Sequence of chain 1.J:
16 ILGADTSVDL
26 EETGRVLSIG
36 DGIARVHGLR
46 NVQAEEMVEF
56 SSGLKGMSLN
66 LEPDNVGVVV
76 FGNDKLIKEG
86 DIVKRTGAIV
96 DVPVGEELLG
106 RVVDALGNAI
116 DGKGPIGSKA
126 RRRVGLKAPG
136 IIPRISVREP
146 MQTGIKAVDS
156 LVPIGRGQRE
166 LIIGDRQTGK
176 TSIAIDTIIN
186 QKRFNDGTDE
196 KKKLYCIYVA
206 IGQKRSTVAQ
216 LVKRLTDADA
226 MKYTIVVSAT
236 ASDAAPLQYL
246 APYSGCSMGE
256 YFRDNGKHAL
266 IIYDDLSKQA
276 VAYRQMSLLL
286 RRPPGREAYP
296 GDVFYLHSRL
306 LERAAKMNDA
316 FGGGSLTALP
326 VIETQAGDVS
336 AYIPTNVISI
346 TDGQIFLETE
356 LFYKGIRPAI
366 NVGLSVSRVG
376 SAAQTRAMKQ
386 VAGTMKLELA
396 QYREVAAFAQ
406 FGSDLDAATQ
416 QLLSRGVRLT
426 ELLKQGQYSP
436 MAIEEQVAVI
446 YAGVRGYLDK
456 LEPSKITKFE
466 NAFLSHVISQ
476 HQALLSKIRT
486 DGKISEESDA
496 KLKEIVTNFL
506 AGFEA

Sequence of chain 1.N:
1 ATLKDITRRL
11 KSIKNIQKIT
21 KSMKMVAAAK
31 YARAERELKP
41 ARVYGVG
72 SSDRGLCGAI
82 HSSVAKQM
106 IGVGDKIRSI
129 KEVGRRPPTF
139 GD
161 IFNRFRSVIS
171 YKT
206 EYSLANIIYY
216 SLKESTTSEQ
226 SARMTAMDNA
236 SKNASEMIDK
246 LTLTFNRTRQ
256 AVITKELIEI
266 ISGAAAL

The protein below binds the small molecule below.
Small molecule (SMILES): O=c1c(O)c(-c2ccc(O)c(O)c2)oc2cc(O)cc(O)c12

Binding-site contacts:
Ligand atom O13 contacts residue ARG291 of chain 1.I at 3.4 Å (salt-bridge).
Ligand atom O24 contacts residue ALA282 of chain 1.M at 3.7 Å.
Ligand atom O23 contacts residue GLU292 of chain 1.J at 4.0 Å.
Ligand atom C17 contacts residue ALA282 of chain 1.M at 4.0 Å (hydrophobic).
Ligand atom C11 contacts residue VAL283 of chain 1.M at 4.1 Å (hydrophobic).
Ligand atom O24 contacts residue ALA293 of chain 1.J at 4.0 Å.
Ligand atom C1 contacts residue GLU292 of chain 1.I at 3.8 Å.
Ligand atom C17 contacts residue VAL283 of chain 1.M at 3.5 Å (hydrophobic).
Ligand atom C10 contacts residue VAL283 of chain 1.M at 4.0 Å (hydrophobic).
Ligand atom C6 contacts residue ALA256 of chain 1.N at 3.9 Å (hydrophobic).
Ligand atom C14 contacts residue VAL283 of chain 1.M at 4.0 Å (hydrophobic).
Ligand atom O29 contacts residue THR259 of chain 1.N at 3.4 Å (h-bond).
Ligand atom O24 contacts residue VAL283 of chain 1.M at 4.0 Å.
Ligand atom C3 contacts residue ALA256 of chain 1.N at 4.0 Å (hydrophobic).
Ligand atom O23 contacts residue LYS260 of chain 1.N at 3.6 Å.
Ligand atom C5 contacts residue GLU292 of chain 1.I at 3.5 Å.
Ligand atom C5 contacts residue THR259 of chain 1.N at 3.6 Å.
Ligand atom C19 contacts residue VAL283 of chain 1.M at 4.0 Å (hydrophobic).
Ligand atom O30 contacts residue ARG291 of chain 1.I at 3.4 Å (salt-bridge).
Ligand atom C19 contacts residue LYS260 of chain 1.N at 3.6 Å.
Ligand atom C5 contacts residue ALA256 of chain 1.N at 4.1 Å (hydrophobic).
Ligand atom C18 contacts residue ALA282 of chain 1.M at 4.1 Å (hydrophobic).
Ligand atom C14 contacts residue LYS260 of chain 1.N at 3.7 Å.
Ligand atom C16 contacts residue VAL283 of chain 1.M at 3.5 Å (hydrophobic).
Ligand atom O27 contacts residue VAL283 of chain 1.M at 3.5 Å.
Ligand atom C2 contacts residue ALA256 of chain 1.N at 3.6 Å (hydrophobic).
Ligand atom C6 contacts residue THR259 of chain 1.N at 3.9 Å.
Ligand atom C1 contacts residue ALA256 of chain 1.N at 3.6 Å (hydrophobic).
Ligand atom C11 contacts residue LYS260 of chain 1.N at 4.0 Å.
Ligand atom O23 contacts residue ALA282 of chain 1.M at 3.7 Å.
Ligand atom C18 contacts residue VAL283 of chain 1.M at 3.8 Å (hydrophobic).
Ligand atom C6 contacts residue GLU292 of chain 1.I at 3.2 Å.
Ligand atom C18 contacts residue LYS260 of chain 1.N at 3.8 Å.
Ligand atom O30 contacts residue ALA256 of chain 1.N at 4.0 Å.
Ligand atom C15 contacts residue LYS260 of chain 1.N at 4.0 Å.
Ligand atom O24 contacts residue GLU292 of chain 1.J at 3.9 Å.
Ligand atom O24 contacts residue GLU264 of chain 1.N at 4.0 Å.
Ligand atom O12 contacts residue LYS260 of chain 1.N at 3.8 Å.
Ligand atom C15 contacts residue VAL283 of chain 1.M at 3.8 Å (hydrophobic).
Ligand atom O29 contacts residue GLU292 of chain 1.I at 3.0 Å.

Sequence of chain 1.I:
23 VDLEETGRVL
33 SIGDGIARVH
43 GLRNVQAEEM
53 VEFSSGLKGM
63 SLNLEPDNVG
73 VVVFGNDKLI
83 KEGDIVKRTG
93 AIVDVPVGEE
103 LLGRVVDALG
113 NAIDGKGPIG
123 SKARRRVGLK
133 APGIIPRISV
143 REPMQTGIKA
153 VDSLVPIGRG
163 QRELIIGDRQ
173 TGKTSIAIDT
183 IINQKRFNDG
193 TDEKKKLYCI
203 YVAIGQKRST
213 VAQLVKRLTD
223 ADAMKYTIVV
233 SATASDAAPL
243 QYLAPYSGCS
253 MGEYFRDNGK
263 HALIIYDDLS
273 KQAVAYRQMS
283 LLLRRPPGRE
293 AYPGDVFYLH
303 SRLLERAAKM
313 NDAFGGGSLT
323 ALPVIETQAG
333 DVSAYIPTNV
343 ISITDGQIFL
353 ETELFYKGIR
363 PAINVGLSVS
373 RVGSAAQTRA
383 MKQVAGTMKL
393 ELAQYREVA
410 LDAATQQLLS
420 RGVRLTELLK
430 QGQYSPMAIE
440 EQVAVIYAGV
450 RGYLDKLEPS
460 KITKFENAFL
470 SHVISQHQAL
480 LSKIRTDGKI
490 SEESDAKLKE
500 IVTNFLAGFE

Sequence of chain 1.M:
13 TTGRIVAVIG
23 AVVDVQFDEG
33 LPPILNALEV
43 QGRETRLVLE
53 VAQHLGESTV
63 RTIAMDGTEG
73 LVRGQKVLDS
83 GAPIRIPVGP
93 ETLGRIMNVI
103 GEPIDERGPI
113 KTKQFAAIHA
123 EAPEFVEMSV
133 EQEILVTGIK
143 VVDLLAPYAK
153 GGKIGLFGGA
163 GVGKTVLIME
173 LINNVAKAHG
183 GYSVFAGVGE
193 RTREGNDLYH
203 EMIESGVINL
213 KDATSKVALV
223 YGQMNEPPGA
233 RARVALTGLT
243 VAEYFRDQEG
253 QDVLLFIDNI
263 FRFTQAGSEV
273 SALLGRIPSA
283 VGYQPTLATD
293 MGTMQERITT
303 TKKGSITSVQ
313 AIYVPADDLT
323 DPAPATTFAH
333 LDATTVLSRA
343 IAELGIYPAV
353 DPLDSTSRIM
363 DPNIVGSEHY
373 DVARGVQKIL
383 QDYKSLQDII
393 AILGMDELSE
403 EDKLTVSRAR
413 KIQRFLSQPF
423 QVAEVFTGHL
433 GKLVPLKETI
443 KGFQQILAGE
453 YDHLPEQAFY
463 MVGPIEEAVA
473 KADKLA